Sequence of chain 7.A:
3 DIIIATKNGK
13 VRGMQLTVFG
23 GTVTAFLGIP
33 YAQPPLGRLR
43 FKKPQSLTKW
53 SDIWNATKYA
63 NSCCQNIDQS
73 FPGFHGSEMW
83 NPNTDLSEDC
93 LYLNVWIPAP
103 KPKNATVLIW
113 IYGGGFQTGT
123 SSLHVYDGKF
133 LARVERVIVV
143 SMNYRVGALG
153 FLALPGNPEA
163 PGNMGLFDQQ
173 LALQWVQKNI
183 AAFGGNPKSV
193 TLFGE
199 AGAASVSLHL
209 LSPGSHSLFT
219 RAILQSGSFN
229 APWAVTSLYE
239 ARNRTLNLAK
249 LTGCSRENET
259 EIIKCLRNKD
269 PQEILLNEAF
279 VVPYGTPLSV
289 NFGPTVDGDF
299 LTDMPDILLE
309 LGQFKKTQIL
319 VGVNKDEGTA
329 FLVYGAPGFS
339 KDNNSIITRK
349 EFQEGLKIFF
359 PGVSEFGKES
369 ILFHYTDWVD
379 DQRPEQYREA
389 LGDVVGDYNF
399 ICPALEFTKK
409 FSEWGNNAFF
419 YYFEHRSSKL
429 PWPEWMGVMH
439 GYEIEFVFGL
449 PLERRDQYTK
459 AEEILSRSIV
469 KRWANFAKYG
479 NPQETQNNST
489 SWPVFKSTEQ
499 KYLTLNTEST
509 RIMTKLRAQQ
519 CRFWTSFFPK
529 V

A protein and the small-molecule ligand that binds it are described below.
Small molecule (SMILES): NCC(=O)O

Binding-site contacts:
Ligand atom C contacts residue LEU18 of chain 7.A at 4.3 Å (hydrophobic).
Ligand atom N contacts residue TRP98 of chain 7.A at 2.9 Å (h-bond).
Ligand atom N contacts residue LEU18 of chain 7.A at 3.5 Å.
Ligand atom O contacts residue LEU18 of chain 7.A at 4.4 Å.
Ligand atom N contacts residue TYR61 of chain 7.A at 4.2 Å.
Ligand atom CA contacts residue LEU29 of chain 7.A at 4.2 Å (hydrophobic).
Ligand atom O contacts residue ASP129 of chain 7.A at 3.0 Å (salt-bridge).
Ligand atom C contacts residue LYS131 of chain 7.A at 4.3 Å.
Ligand atom CA contacts residue TRP98 of chain 7.A at 3.8 Å (hydrophobic).
Ligand atom CA contacts residue LEU18 of chain 7.A at 4.2 Å (hydrophobic).
Ligand atom CA contacts residue ASP129 of chain 7.A at 3.4 Å.
Ligand atom N contacts residue ASP129 of chain 7.A at 2.5 Å (salt-bridge).
Ligand atom C contacts residue ASP129 of chain 7.A at 3.5 Å.
Ligand atom C contacts residue TYR61 of chain 7.A at 4.4 Å (hydrophobic).
Ligand atom O contacts residue LYS131 of chain 7.A at 3.1 Å (salt-bridge).
Ligand atom CA contacts residue TYR61 of chain 7.A at 3.5 Å (hydrophobic).
Ligand atom N contacts residue LYS131 of chain 7.A at 3.4 Å.